A small-molecule ligand and the protein it binds are described below.
Small molecule (SMILES): CC(=O)N[C@@H]1[C@@H](O)[C@H](O)[C@@H](CO)O[C@H]1O

Sequence of chain 1.B:
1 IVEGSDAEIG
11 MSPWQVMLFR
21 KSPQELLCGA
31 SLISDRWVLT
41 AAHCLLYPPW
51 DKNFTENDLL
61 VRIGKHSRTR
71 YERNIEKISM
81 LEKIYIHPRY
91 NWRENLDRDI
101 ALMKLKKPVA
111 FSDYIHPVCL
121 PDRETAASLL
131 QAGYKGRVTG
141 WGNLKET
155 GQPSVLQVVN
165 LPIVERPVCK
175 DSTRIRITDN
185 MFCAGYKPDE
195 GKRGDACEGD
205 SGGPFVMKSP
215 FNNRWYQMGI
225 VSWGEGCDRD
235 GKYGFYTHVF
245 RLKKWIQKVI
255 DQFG

Binding-site contacts:
Ligand atom C2 contacts residue ASN53 of chain 1.B at 2.4 Å.
Ligand atom C6 contacts residue THR55 of chain 1.B at 4.4 Å.
Ligand atom C3 contacts residue ASN53 of chain 1.B at 3.7 Å.
Ligand atom C1 contacts residue ASN53 of chain 1.B at 1.4 Å.
Ligand atom C5 contacts residue ASN53 of chain 1.B at 3.7 Å.
Ligand atom O5 contacts residue ASN53 of chain 1.B at 2.3 Å (h-bond).
Ligand atom O7 contacts residue PRO48 of chain 1.B at 4.4 Å.
Ligand atom N2 contacts residue ASN53 of chain 1.B at 2.8 Å (h-bond).
Ligand atom C4 contacts residue ASN53 of chain 1.B at 4.1 Å.
Ligand atom C8 contacts residue ASN53 of chain 1.B at 4.0 Å.
Ligand atom C8 contacts residue LEU46 of chain 1.B at 3.8 Å (hydrophobic).
Ligand atom C7 contacts residue LEU46 of chain 1.B at 4.0 Å (hydrophobic).
Ligand atom O7 contacts residue ASN53 of chain 1.B at 4.4 Å.
Ligand atom O7 contacts residue LEU46 of chain 1.B at 3.9 Å.
Ligand atom C7 contacts residue ASN53 of chain 1.B at 3.6 Å.
Ligand atom O6 contacts residue THR55 of chain 1.B at 4.1 Å.